The protein below binds the small molecule below.
Small molecule (SMILES): CCC(=O)N(c1ccccc1)C1CCN(CCc2ccccc2)CC1

Sequence of chain 1.C:
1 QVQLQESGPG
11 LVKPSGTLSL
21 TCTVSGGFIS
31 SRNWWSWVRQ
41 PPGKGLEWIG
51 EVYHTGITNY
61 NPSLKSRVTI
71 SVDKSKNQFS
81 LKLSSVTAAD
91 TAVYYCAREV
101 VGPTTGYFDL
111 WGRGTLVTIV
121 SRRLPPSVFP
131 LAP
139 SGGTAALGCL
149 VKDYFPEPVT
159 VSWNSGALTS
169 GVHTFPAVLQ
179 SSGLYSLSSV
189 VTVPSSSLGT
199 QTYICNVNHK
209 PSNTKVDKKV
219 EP

Sequence of chain 1.A:
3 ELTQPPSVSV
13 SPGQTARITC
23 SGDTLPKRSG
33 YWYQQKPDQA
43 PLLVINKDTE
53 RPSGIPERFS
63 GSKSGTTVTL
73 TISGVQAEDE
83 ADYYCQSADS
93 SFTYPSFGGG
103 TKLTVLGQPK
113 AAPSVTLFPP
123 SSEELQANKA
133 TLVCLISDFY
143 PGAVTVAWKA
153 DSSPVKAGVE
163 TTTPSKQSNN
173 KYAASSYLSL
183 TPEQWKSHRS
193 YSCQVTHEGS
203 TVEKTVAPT

Binding-site contacts:
Ligand atom C08 contacts residue VAL101 of chain 1.C at 3.9 Å (hydrophobic).
Ligand atom C22 contacts residue ASN59 of chain 1.C at 3.8 Å.
Ligand atom C08 contacts residue GLU51 of chain 1.C at 3.2 Å.
Ligand atom C19 contacts residue PRO97 of chain 1.A at 3.6 Å (hydrophobic).
Ligand atom C23 contacts residue THR58 of chain 1.C at 3.6 Å.
Ligand atom C13 contacts residue GLU51 of chain 1.C at 3.6 Å.
Ligand atom C14 contacts residue PRO97 of chain 1.A at 3.9 Å (hydrophobic).
Ligand atom C12 contacts residue GLU51 of chain 1.C at 3.2 Å.
Ligand atom C11 contacts residue ASN59 of chain 1.C at 3.9 Å.
Ligand atom C10 contacts residue GLU51 of chain 1.C at 3.4 Å.
Ligand atom N09 contacts residue GLU51 of chain 1.C at 2.6 Å (salt-bridge).
Ligand atom C10 contacts residue THR95 of chain 1.A at 3.5 Å.
Ligand atom C16 contacts residue PRO97 of chain 1.A at 3.9 Å (hydrophobic).
Ligand atom C18 contacts residue PRO97 of chain 1.A at 3.6 Å (hydrophobic).
Ligand atom C17 contacts residue GLN88 of chain 1.A at 3.7 Å.
Ligand atom C15 contacts residue PHE94 of chain 1.A at 3.8 Å (hydrophobic).
Ligand atom C24 contacts residue ILE57 of chain 1.C at 3.6 Å (hydrophobic).
Ligand atom C16 contacts residue GLY106 of chain 1.C at 3.4 Å.
Ligand atom C10 contacts residue PHE94 of chain 1.A at 3.3 Å (hydrophobic).
Ligand atom C14 contacts residue GLU51 of chain 1.C at 4.1 Å.
Ligand atom C17 contacts residue GLY106 of chain 1.C at 3.3 Å.
Ligand atom C19 contacts residue GLU99 of chain 1.C at 3.4 Å.
Ligand atom C25 contacts residue TRP34 of chain 1.C at 4.0 Å (hydrophobic).
Ligand atom C11 contacts residue PHE94 of chain 1.A at 3.4 Å (hydrophobic).
Ligand atom C23 contacts residue ASN59 of chain 1.C at 3.7 Å.
Ligand atom C11 contacts residue THR95 of chain 1.A at 4.0 Å.
Ligand atom C15 contacts residue ALA90 of chain 1.A at 4.0 Å (hydrophobic).
Ligand atom C13 contacts residue THR95 of chain 1.A at 3.7 Å.
Ligand atom C17 contacts residue PRO97 of chain 1.A at 3.8 Å (hydrophobic).
Ligand atom C07 contacts residue GLU51 of chain 1.C at 3.6 Å.
Ligand atom C17 contacts residue TYR107 of chain 1.C at 3.7 Å (hydrophobic).
Ligand atom C19 contacts residue GLU51 of chain 1.C at 3.6 Å.
Ligand atom C16 contacts residue GLN88 of chain 1.A at 3.8 Å.
Ligand atom C24 contacts residue ASN59 of chain 1.C at 3.8 Å.
Ligand atom C24 contacts residue THR58 of chain 1.C at 3.5 Å.
Ligand atom C15 contacts residue PRO97 of chain 1.A at 3.8 Å (hydrophobic).
Ligand atom C18 contacts residue GLU99 of chain 1.C at 3.6 Å.
Ligand atom C18 contacts residue PHE108 of chain 1.C at 3.9 Å (hydrophobic).
Ligand atom C11 contacts residue GLU51 of chain 1.C at 3.8 Å.
Ligand atom C07 contacts residue TRP34 of chain 1.C at 3.6 Å (hydrophobic).